Sequence of chain 1.B:
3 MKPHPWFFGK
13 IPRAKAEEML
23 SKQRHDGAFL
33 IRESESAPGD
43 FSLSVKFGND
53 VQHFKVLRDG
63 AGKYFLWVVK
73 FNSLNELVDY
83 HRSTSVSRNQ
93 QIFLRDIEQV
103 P

The protein below binds the small molecule below.
Small molecule (SMILES): CNC(=O)C[C@@H](Cc1ccc(OP(=O)(O)O)cc1)C(=O)N[C@@H](CCC(N)=O)C(=O)N[C@@H](CC(N)=O)C(N)=O

Binding-site contacts:
Ligand atom CG contacts residue LEU68 of chain 1.B at 3.6 Å (hydrophobic).
Ligand atom OAM contacts residue SER38 of chain 1.B at 2.6 Å (h-bond).
Ligand atom NAX contacts residue HIS55 of chain 1.B at 2.7 Å (h-bond).
Ligand atom CAV contacts residue LYS57 of chain 1.B at 3.9 Å.
Ligand atom CBE contacts residue HIS55 of chain 1.B at 3.4 Å.
Ligand atom PBL contacts residue SER44 of chain 1.B at 3.9 Å.
Ligand atom OAK contacts residue SER36 of chain 1.B at 2.9 Å (h-bond).
Ligand atom CBH contacts residue ARG15 of chain 1.B at 3.7 Å.
Ligand atom CAR contacts residue HIS55 of chain 1.B at 3.5 Å.
Ligand atom CAV contacts residue HIS55 of chain 1.B at 3.8 Å.
Ligand atom CAS contacts residue HIS55 of chain 1.B at 3.7 Å.
Ligand atom CAS contacts residue PHE56 of chain 1.B at 3.4 Å (hydrophobic).
Ligand atom O contacts residue LYS57 of chain 1.B at 3.6 Å.
Ligand atom PBL contacts residue ARG15 of chain 1.B at 3.9 Å.
Ligand atom CAO contacts residue LYS57 of chain 1.B at 3.9 Å.
Ligand atom CBI contacts residue HIS55 of chain 1.B at 3.2 Å.
Ligand atom OAJ contacts residue TRP69 of chain 1.B at 3.4 Å.
Ligand atom CAQ contacts residue ARG15 of chain 1.B at 3.4 Å.
Ligand atom OAZ contacts residue SER38 of chain 1.B at 3.2 Å (h-bond).
Ligand atom OAM contacts residue SER36 of chain 1.B at 3.6 Å.
Ligand atom NAD contacts residue LYS57 of chain 1.B at 3.8 Å.
Ligand atom PBL contacts residue ARG34 of chain 1.B at 3.8 Å.
Ligand atom ND2 contacts residue LYS57 of chain 1.B at 2.8 Å (salt-bridge).
Ligand atom PBL contacts residue SER36 of chain 1.B at 3.7 Å.
Ligand atom CB contacts residue TRP69 of chain 1.B at 3.6 Å (hydrophobic).
Ligand atom OD1 contacts residue PHE56 of chain 1.B at 3.5 Å.
Ligand atom OAH contacts residue ARG15 of chain 1.B at 3.0 Å (salt-bridge).
Ligand atom OD1 contacts residue LYS57 of chain 1.B at 3.0 Å (salt-bridge).
Ligand atom OAK contacts residue SER38 of chain 1.B at 3.9 Å.
Ligand atom PBL contacts residue SER38 of chain 1.B at 3.4 Å.
Ligand atom OAK contacts residue ARG34 of chain 1.B at 3.3 Å (salt-bridge).
Ligand atom OAL contacts residue ARG34 of chain 1.B at 2.9 Å (salt-bridge).
Ligand atom OAL contacts residue ARG15 of chain 1.B at 2.6 Å (salt-bridge).
Ligand atom CG contacts residue LYS57 of chain 1.B at 3.7 Å.
Ligand atom CBK contacts residue HIS55 of chain 1.B at 3.8 Å.
Ligand atom CAR contacts residue GLN54 of chain 1.B at 3.9 Å.
Ligand atom ND2 contacts residue LEU68 of chain 1.B at 2.7 Å (h-bond).
Ligand atom CB contacts residue LEU68 of chain 1.B at 3.5 Å (hydrophobic).
Ligand atom OAK contacts residue SER44 of chain 1.B at 2.6 Å (h-bond).
Ligand atom CA contacts residue TRP69 of chain 1.B at 3.5 Å (hydrophobic).